The small molecule below binds the protein below.
Small molecule (SMILES): CC(=O)N[C@@H]1[C@@H](O)[C@H](O)[C@@H](CO)O[C@H]1O

Sequence of chain 1.B:
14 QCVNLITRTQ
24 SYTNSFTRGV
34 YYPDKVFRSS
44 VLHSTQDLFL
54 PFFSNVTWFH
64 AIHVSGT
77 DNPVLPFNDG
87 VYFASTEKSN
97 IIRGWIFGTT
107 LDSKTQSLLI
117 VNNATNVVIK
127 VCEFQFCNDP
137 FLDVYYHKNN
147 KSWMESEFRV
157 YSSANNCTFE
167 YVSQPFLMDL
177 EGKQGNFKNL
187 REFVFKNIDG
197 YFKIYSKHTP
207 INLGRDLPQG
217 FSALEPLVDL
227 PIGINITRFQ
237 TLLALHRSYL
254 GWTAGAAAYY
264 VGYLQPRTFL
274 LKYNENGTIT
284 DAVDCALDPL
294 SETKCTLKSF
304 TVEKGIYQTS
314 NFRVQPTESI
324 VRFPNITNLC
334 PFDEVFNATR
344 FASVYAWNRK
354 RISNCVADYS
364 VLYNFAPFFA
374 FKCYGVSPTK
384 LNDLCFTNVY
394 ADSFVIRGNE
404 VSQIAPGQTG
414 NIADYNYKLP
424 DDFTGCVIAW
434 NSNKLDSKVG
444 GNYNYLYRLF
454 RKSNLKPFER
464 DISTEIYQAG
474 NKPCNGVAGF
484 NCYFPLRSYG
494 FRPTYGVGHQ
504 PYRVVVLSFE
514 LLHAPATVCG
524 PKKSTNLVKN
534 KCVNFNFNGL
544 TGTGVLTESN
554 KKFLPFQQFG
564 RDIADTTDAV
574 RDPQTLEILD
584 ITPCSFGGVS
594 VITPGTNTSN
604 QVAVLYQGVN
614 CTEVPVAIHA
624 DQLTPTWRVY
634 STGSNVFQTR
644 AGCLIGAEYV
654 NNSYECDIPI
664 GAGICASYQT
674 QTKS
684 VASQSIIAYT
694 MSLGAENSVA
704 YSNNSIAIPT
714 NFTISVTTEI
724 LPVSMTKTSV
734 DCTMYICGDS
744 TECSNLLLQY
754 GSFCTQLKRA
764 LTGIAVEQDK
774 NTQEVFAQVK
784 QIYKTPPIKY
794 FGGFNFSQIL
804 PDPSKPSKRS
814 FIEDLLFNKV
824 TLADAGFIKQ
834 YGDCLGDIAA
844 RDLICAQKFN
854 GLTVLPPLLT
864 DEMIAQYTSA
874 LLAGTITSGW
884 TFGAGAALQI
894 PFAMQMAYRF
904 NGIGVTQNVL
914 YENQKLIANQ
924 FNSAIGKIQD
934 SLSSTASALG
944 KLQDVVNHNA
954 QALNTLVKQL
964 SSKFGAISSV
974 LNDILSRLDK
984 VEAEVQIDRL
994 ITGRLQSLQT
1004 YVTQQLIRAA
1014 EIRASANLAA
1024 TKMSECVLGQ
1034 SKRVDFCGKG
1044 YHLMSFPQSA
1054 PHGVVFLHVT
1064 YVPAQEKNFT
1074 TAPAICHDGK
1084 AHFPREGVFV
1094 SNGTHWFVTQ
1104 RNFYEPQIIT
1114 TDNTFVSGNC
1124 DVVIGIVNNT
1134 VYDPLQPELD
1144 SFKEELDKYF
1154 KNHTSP

Binding-site contacts:
Ligand atom C2 contacts residue ASN654 of chain 1.B at 2.5 Å.
Ligand atom N2 contacts residue ASN654 of chain 1.B at 3.0 Å (h-bond).
Ligand atom C7 contacts residue ASN654 of chain 1.B at 4.0 Å.
Ligand atom C8 contacts residue ASN654 of chain 1.B at 4.4 Å.
Ligand atom C4 contacts residue ASN654 of chain 1.B at 4.2 Å.
Ligand atom C3 contacts residue ASN654 of chain 1.B at 3.8 Å.
Ligand atom C8 contacts residue TYR652 of chain 1.B at 3.5 Å (hydrophobic).
Ligand atom C5 contacts residue ASN654 of chain 1.B at 3.7 Å.
Ligand atom C1 contacts residue ASN654 of chain 1.B at 1.4 Å.
Ligand atom O5 contacts residue ASN654 of chain 1.B at 2.3 Å (h-bond).